Binding-site contacts:
Ligand atom C17 contacts residue FV31 of chain 1.JA at 0.2 Å.
Ligand atom C20 contacts residue FQF1 of chain 1.IA at 0.5 Å.
Ligand atom C3 contacts residue FQF1 of chain 1.IA at 1.2 Å.
Ligand atom C10 contacts residue FV31 of chain 1.JA at 0.9 Å.
Ligand atom C12 contacts residue FQF1 of chain 1.IA at 0.5 Å.
Ligand atom O7 contacts residue FV31 of chain 1.JA at 1.4 Å (h-bond).
Ligand atom O6 contacts residue FV31 of chain 1.JA at 1.1 Å.
Ligand atom C6 contacts residue FV31 of chain 1.JA at 1.2 Å.
Ligand atom C7 contacts residue FQF1 of chain 1.IA at 0.4 Å.
Ligand atom C10 contacts residue FQF1 of chain 1.IA at 0.6 Å.
Ligand atom C17 contacts residue FQF1 of chain 1.IA at 0.4 Å.
Ligand atom C3 contacts residue FV31 of chain 1.JA at 1.2 Å.
Ligand atom C2 contacts residue FQF1 of chain 1.IA at 1.1 Å.
Ligand atom C7 contacts residue FV31 of chain 1.JA at 0.9 Å.
Ligand atom C20 contacts residue FV31 of chain 1.JA at 0.3 Å.
Ligand atom C18 contacts residue FV31 of chain 1.JA at 0.2 Å.
Ligand atom C9 contacts residue FV31 of chain 1.JA at 0.5 Å.
Ligand atom C19 contacts residue FV31 of chain 1.JA at 0.2 Å.
Ligand atom C8 contacts residue FQF1 of chain 1.IA at 0.2 Å.
Ligand atom C19 contacts residue FQF1 of chain 1.IA at 0.4 Å.
Ligand atom C14 contacts residue FQF1 of chain 1.IA at 0.8 Å.
Ligand atom O6 contacts residue FQF1 of chain 1.IA at 1.0 Å.
Ligand atom C8 contacts residue FV31 of chain 1.JA at 0.4 Å.
Ligand atom C31 contacts residue FV31 of chain 1.JA at 0.9 Å.
Ligand atom C15 contacts residue FQF1 of chain 1.IA at 0.6 Å.
Ligand atom C11 contacts residue FQF1 of chain 1.IA at 0.5 Å.
Ligand atom C2 contacts residue FV31 of chain 1.JA at 0.4 Å.
Ligand atom C9 contacts residue FQF1 of chain 1.IA at 0.5 Å.
Ligand atom O5 contacts residue FV31 of chain 1.JA at 1.1 Å (h-bond).
Ligand atom C15 contacts residue FV31 of chain 1.JA at 0.4 Å.
Ligand atom C12 contacts residue FV31 of chain 1.JA at 0.2 Å.
Ligand atom C14 contacts residue FV31 of chain 1.JA at 0.6 Å.
Ligand atom C16 contacts residue FQF1 of chain 1.IA at 0.7 Å.
Ligand atom C18 contacts residue FQF1 of chain 1.IA at 0.4 Å.
Ligand atom C6 contacts residue FQF1 of chain 1.IA at 0.8 Å.
Ligand atom O5 contacts residue FQF1 of chain 1.IA at 1.1 Å.
Ligand atom C13 contacts residue FQF1 of chain 1.IA at 0.6 Å.
Ligand atom C16 contacts residue FV31 of chain 1.JA at 0.4 Å.
Ligand atom C11 contacts residue FV31 of chain 1.JA at 0.4 Å.
Ligand atom C13 contacts residue FV31 of chain 1.JA at 0.3 Å.

The protein below binds the small molecule below.
Small molecule (SMILES): CC(C)=CCC/C(C)=C/CC/C(C)=C/COC(CO)CO

Sequence of chain 1.G:
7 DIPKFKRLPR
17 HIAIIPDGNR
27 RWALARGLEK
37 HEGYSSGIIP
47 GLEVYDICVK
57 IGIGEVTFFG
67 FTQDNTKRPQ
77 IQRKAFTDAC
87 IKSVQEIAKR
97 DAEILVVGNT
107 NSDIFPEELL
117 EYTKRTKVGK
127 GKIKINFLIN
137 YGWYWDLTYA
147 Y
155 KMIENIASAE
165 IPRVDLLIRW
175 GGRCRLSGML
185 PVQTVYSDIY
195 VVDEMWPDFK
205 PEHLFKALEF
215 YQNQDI